A small-molecule ligand and the protein it binds are described below.
Small molecule (SMILES): C[C@@H](O)[C@@H](C)O

Sequence of chain 1.A:
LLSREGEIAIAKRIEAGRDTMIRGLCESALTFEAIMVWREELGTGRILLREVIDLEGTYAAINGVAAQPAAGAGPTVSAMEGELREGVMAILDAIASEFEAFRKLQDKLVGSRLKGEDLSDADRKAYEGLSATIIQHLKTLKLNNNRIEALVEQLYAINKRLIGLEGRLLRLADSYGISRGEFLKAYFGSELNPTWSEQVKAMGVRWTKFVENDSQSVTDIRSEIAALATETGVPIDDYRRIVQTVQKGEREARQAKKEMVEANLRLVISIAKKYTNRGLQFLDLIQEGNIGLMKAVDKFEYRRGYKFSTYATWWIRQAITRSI

Binding-site contacts:
Ligand atom C3 contacts residue ALA72 of chain 1.A at 3.6 Å (hydrophobic).
Ligand atom C4 contacts residue ALA72 of chain 1.A at 3.3 Å (hydrophobic).
Ligand atom C2 contacts residue ALA72 of chain 1.A at 4.0 Å (hydrophobic).
Ligand atom O6 contacts residue THR109 of chain 1.A at 4.2 Å.
Ligand atom C2 contacts residue THR109 of chain 1.A at 4.4 Å.
Ligand atom O6 contacts residue ALA72 of chain 1.A at 3.1 Å (h-bond).